Binding-site contacts:
Ligand atom C1 contacts residue THR283 of chain 1.D at 1.3 Å.
Ligand atom C2 contacts residue THR283 of chain 1.D at 2.5 Å.
Ligand atom C8 contacts residue GLU282 of chain 1.D at 4.5 Å.
Ligand atom O1 contacts residue GLU282 of chain 1.D at 4.4 Å.
Ligand atom C3 contacts residue THR283 of chain 1.D at 3.7 Å.
Ligand atom C10 contacts residue PHE96 of chain 1.D at 3.2 Å (hydrophobic).
Ligand atom C1 contacts residue ILE344 of chain 1.D at 4.1 Å (hydrophobic).
Ligand atom C11 contacts residue VAL85 of chain 1.D at 3.6 Å (hydrophobic).
Ligand atom C8 contacts residue PHE187 of chain 1.D at 4.3 Å (hydrophobic).
Ligand atom O1 contacts residue ALA279 of chain 1.D at 3.6 Å.
Ligand atom C1 contacts residue GLU282 of chain 1.D at 4.3 Å.
Ligand atom C8 contacts residue THR283 of chain 1.D at 4.2 Å.
Ligand atom C7 contacts residue PHE278 of chain 1.D at 3.8 Å (hydrophobic).
Ligand atom C12 contacts residue PHE278 of chain 1.D at 3.3 Å (hydrophobic).
Ligand atom C10 contacts residue ILE95 of chain 1.D at 4.1 Å (hydrophobic).
Ligand atom C11 contacts residue PHE96 of chain 1.D at 4.1 Å (hydrophobic).
Ligand atom O1 contacts residue THR283 of chain 1.D at 2.2 Å (h-bond).
Ligand atom C2 contacts residue ILE344 of chain 1.D at 3.8 Å (hydrophobic).
Ligand atom C9 contacts residue PHE96 of chain 1.D at 4.3 Å (hydrophobic).
Ligand atom C2 contacts residue PHE187 of chain 1.D at 3.5 Å (hydrophobic).
Ligand atom C12 contacts residue PHE89 of chain 1.D at 4.1 Å (hydrophobic).
Ligand atom C3 contacts residue PHE187 of chain 1.D at 4.1 Å (hydrophobic).
Ligand atom C8 contacts residue PHE278 of chain 1.D at 4.2 Å (hydrophobic).
Ligand atom C11 contacts residue ILE190 of chain 1.D at 3.8 Å (hydrophobic).
Ligand atom O1 contacts residue PHE278 of chain 1.D at 4.5 Å.

Sequence of chain 1.D:
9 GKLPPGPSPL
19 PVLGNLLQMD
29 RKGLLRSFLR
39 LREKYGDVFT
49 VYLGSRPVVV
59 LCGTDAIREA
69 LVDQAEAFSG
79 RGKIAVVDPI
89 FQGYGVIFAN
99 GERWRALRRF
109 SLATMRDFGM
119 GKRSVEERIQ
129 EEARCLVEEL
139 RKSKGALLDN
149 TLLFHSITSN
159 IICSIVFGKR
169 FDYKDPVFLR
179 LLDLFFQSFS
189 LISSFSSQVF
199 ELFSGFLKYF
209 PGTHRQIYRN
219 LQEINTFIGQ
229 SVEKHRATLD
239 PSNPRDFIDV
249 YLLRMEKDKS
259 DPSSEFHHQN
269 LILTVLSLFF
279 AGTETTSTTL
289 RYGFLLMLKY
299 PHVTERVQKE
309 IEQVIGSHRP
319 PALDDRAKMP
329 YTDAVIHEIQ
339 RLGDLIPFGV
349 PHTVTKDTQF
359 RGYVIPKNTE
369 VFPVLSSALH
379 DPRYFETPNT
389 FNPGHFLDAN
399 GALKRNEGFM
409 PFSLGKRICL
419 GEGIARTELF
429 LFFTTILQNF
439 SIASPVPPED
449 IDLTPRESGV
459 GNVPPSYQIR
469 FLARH

A small-molecule ligand and the protein it binds are described below.
Small molecule (SMILES): CC(C)(C)c1ccc(CC=O)cc1